The protein below binds the small molecule below.
Small molecule (SMILES): C[C@H](C(=O)Nc1cncc2ccccc12)c1ccc(Cl)c(Cl)c1

Sequence of chain 1.B:
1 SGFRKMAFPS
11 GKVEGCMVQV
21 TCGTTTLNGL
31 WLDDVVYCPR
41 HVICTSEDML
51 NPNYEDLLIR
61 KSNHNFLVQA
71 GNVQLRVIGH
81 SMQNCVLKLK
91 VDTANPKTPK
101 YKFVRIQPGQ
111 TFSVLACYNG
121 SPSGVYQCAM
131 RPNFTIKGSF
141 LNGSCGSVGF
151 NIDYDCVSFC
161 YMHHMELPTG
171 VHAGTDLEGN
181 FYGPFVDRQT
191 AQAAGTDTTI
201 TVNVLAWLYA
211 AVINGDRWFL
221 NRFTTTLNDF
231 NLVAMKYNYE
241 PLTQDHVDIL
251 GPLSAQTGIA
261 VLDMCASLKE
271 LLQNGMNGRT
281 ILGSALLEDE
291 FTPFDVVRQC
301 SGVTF

Binding-site contacts:
Ligand atom CL contacts residue ARG188 of chain 1.A at 3.0 Å.
Ligand atom C15 contacts residue MET49 of chain 1.A at 3.7 Å (hydrophobic).
Ligand atom C15 contacts residue MET165 of chain 1.A at 3.4 Å (hydrophobic).
Ligand atom CL contacts residue GLN189 of chain 1.A at 3.5 Å.
Ligand atom CL contacts residue MET165 of chain 1.A at 2.9 Å.
Ligand atom C contacts residue HIS41 of chain 1.A at 3.7 Å.
Ligand atom C17 contacts residue MET165 of chain 1.A at 3.6 Å (hydrophobic).
Ligand atom C13 contacts residue GLN189 of chain 1.A at 3.8 Å.
Ligand atom N1 contacts residue SER144 of chain 1.A at 3.5 Å (h-bond).
Ligand atom N contacts residue ASN142 of chain 1.A at 3.7 Å.
Ligand atom C14 contacts residue GLN189 of chain 1.A at 3.3 Å.
Ligand atom CL contacts residue ASP187 of chain 1.A at 3.7 Å.
Ligand atom C5 contacts residue LEU141 of chain 1.A at 3.6 Å (hydrophobic).
Ligand atom C7 contacts residue LEU141 of chain 1.A at 3.8 Å (hydrophobic).
Ligand atom CL contacts residue MET49 of chain 1.A at 3.6 Å.
Ligand atom C7 contacts residue ASN142 of chain 1.A at 3.9 Å.
Ligand atom O contacts residue GLU166 of chain 1.A at 3.0 Å (salt-bridge).
Ligand atom C6 contacts residue LEU141 of chain 1.A at 3.6 Å (hydrophobic).
Ligand atom O contacts residue MET165 of chain 1.A at 3.4 Å.
Ligand atom N1 contacts residue PHE140 of chain 1.A at 3.6 Å.
Ligand atom C4 contacts residue SER144 of chain 1.A at 3.9 Å.
Ligand atom C contacts residue CYS145 of chain 1.A at 3.7 Å (hydrophobic).
Ligand atom C17 contacts residue HIS164 of chain 1.A at 3.4 Å.
Ligand atom C6 contacts residue GLU166 of chain 1.A at 3.6 Å.
Ligand atom CL1 contacts residue ASP187 of chain 1.A at 3.7 Å.
Ligand atom C7 contacts residue GLU166 of chain 1.A at 3.3 Å.
Ligand atom CL1 contacts residue HIS164 of chain 1.A at 3.8 Å.
Ligand atom N1 contacts residue LEU141 of chain 1.A at 3.8 Å.
Ligand atom C5 contacts residue GLU166 of chain 1.A at 3.4 Å.
Ligand atom N contacts residue CYS145 of chain 1.A at 3.7 Å.
Ligand atom C10 contacts residue ASN142 of chain 1.A at 3.6 Å.
Ligand atom C4 contacts residue HIS163 of chain 1.A at 3.0 Å.
Ligand atom C6 contacts residue ASN142 of chain 1.A at 3.9 Å.
Ligand atom N1 contacts residue HIS163 of chain 1.A at 2.7 Å (h-bond).
Ligand atom CL1 contacts residue HIS41 of chain 1.A at 3.2 Å.
Ligand atom C5 contacts residue PHE140 of chain 1.A at 3.4 Å (hydrophobic).
Ligand atom C17 contacts residue HIS41 of chain 1.A at 3.9 Å.
Ligand atom C7 contacts residue PHE140 of chain 1.A at 3.7 Å (hydrophobic).
Ligand atom N1 contacts residue GLU166 of chain 1.A at 3.9 Å.
Ligand atom C16 contacts residue MET165 of chain 1.A at 3.6 Å (hydrophobic).

Sequence of chain 1.A:
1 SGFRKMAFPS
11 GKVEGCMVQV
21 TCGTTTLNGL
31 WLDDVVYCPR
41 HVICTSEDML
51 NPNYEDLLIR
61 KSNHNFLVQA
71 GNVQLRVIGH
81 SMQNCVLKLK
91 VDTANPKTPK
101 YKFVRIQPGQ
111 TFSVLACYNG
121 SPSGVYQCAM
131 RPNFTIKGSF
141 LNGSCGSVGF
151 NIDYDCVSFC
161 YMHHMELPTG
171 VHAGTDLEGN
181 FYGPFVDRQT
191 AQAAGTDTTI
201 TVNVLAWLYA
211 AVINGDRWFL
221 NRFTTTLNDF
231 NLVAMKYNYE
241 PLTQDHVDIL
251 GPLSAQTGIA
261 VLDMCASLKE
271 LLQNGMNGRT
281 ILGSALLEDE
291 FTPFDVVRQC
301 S